A small-molecule ligand and the protein it binds are described below.
Small molecule (SMILES): CC(=O)N[C@@H]1[C@@H](O)[C@H](O)[C@@H](CO)O[C@H]1O

Sequence of chain 1.B:
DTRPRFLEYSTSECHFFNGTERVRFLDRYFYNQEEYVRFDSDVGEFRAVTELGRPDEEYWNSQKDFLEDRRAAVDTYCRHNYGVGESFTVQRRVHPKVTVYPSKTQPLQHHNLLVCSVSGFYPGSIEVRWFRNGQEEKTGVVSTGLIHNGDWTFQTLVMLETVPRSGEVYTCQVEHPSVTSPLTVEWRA

Binding-site contacts:
Ligand atom C1 contacts residue GLU22 of chain 1.B at 4.4 Å.
Ligand atom C5 contacts residue GLU22 of chain 1.B at 4.2 Å.
Ligand atom O6 contacts residue GLU22 of chain 1.B at 4.4 Å.
Ligand atom C2 contacts residue ASN19 of chain 1.B at 2.4 Å.
Ligand atom C7 contacts residue ASN19 of chain 1.B at 3.4 Å.
Ligand atom N2 contacts residue ASN19 of chain 1.B at 2.9 Å (h-bond).
Ligand atom C6 contacts residue GLU22 of chain 1.B at 3.9 Å.
Ligand atom C4 contacts residue ASN19 of chain 1.B at 4.2 Å.
Ligand atom C3 contacts residue ASN19 of chain 1.B at 3.7 Å.
Ligand atom C5 contacts residue ASN19 of chain 1.B at 3.7 Å.
Ligand atom C1 contacts residue ASN19 of chain 1.B at 1.4 Å.
Ligand atom O5 contacts residue ASN19 of chain 1.B at 2.4 Å (h-bond).
Ligand atom O7 contacts residue ASN19 of chain 1.B at 3.5 Å (h-bond).
Ligand atom O5 contacts residue GLU22 of chain 1.B at 3.4 Å.